Sequence of chain 9.A:
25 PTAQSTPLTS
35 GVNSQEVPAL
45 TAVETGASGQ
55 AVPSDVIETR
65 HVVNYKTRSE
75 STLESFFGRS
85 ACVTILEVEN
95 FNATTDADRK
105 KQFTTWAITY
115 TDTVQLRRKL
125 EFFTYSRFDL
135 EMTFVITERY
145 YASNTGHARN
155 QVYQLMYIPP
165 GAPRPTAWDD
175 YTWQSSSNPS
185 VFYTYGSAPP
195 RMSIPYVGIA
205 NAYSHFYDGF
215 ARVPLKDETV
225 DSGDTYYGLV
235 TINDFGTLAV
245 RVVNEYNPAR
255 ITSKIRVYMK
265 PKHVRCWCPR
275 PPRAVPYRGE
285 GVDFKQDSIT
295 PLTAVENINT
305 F

The small molecule below binds the protein below.
Small molecule (SMILES): CCCCO[C@]1(C(=O)O)C[C@H](O)[C@@H](NC(C)=O)[C@H]([C@H](O)[C@H](O)CO)O1

Sequence of chain 10.A:
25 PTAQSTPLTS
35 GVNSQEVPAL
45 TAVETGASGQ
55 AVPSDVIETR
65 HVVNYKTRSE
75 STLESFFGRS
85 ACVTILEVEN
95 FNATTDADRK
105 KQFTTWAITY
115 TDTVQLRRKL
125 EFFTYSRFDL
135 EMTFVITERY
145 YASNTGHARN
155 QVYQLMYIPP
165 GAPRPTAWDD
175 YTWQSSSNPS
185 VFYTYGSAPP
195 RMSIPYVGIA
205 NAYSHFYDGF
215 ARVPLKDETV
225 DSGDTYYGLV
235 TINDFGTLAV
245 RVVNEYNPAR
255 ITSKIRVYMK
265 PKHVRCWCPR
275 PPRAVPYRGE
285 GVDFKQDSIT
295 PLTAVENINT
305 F

Binding-site contacts:
Ligand atom C1 contacts residue PRO252 of chain 9.A at 4.1 Å (hydrophobic).
Ligand atom C4 contacts residue TYR145 of chain 10.A at 3.6 Å (hydrophobic).
Ligand atom O1A contacts residue SER147 of chain 10.A at 3.1 Å (h-bond).
Ligand atom O1B contacts residue SER147 of chain 10.A at 2.6 Å (h-bond).
Ligand atom O1B contacts residue PRO252 of chain 9.A at 3.4 Å.
Ligand atom O4 contacts residue ASN251 of chain 9.A at 4.3 Å.
Ligand atom O10 contacts residue ASN96 of chain 9.A at 4.3 Å.
Ligand atom C1 contacts residue ALA146 of chain 10.A at 4.0 Å (hydrophobic).
Ligand atom O1A contacts residue ALA146 of chain 10.A at 3.2 Å.
Ligand atom C4 contacts residue PRO252 of chain 9.A at 4.3 Å (hydrophobic).
Ligand atom C4 contacts residue TYR250 of chain 9.A at 4.3 Å (hydrophobic).
Ligand atom C1 contacts residue SER147 of chain 10.A at 3.6 Å.
Ligand atom N5 contacts residue TYR145 of chain 10.A at 2.6 Å (h-bond).
Ligand atom O4 contacts residue PRO252 of chain 9.A at 4.0 Å.
Ligand atom C6 contacts residue ALA146 of chain 10.A at 4.3 Å (hydrophobic).
Ligand atom C6 contacts residue TYR145 of chain 10.A at 3.4 Å (hydrophobic).
Ligand atom C8 contacts residue ALA146 of chain 10.A at 4.4 Å (hydrophobic).
Ligand atom C3 contacts residue PRO252 of chain 9.A at 4.3 Å (hydrophobic).
Ligand atom C11 contacts residue TYR250 of chain 9.A at 3.1 Å (hydrophobic).
Ligand atom O8 contacts residue ALA146 of chain 10.A at 3.4 Å.
Ligand atom O9 contacts residue TYR145 of chain 10.A at 4.3 Å.
Ligand atom C11 contacts residue TYR145 of chain 10.A at 3.8 Å (hydrophobic).
Ligand atom C7 contacts residue TYR145 of chain 10.A at 3.9 Å (hydrophobic).
Ligand atom C9 contacts residue TYR145 of chain 10.A at 4.2 Å (hydrophobic).
Ligand atom O4 contacts residue TYR145 of chain 10.A at 4.1 Å.
Ligand atom C10 contacts residue TYR250 of chain 9.A at 2.9 Å (hydrophobic).
Ligand atom O10 contacts residue TYR250 of chain 9.A at 2.3 Å (h-bond).
Ligand atom O1A contacts residue ASN148 of chain 10.A at 4.5 Å.
Ligand atom O4 contacts residue TYR250 of chain 9.A at 3.0 Å.
Ligand atom O1B contacts residue ALA146 of chain 10.A at 4.3 Å.
Ligand atom N5 contacts residue TYR250 of chain 9.A at 3.9 Å.
Ligand atom C10 contacts residue TYR145 of chain 10.A at 3.6 Å (hydrophobic).
Ligand atom C5 contacts residue TYR145 of chain 10.A at 3.4 Å (hydrophobic).
Ligand atom C11 contacts residue ARG143 of chain 10.A at 3.9 Å.